Sequence of chain 1.B:
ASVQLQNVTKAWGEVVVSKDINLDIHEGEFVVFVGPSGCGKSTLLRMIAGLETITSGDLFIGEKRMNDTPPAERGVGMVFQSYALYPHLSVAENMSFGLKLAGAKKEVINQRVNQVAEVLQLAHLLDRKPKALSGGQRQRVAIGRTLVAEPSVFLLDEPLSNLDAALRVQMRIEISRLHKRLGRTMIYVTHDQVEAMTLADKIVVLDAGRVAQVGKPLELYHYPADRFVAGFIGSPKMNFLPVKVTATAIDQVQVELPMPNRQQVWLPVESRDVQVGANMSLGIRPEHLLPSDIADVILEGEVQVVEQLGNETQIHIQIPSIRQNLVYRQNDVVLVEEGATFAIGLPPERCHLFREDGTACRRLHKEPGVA

Binding-site contacts:
Ligand atom O2G contacts residue GLY137 of chain 1.A at 2.8 Å (h-bond).
Ligand atom O3G contacts residue GLU159 of chain 1.B at 2.7 Å (salt-bridge).
Ligand atom O1G contacts residue GLN82 of chain 1.B at 2.8 Å (h-bond).
Ligand atom N3B contacts residue LYS42 of chain 1.B at 3.6 Å (salt-bridge).
Ligand atom O1G contacts residue MG1 of chain 1.I at 1.8 Å.
Ligand atom O3G contacts residue MG1 of chain 1.I at 3.6 Å.
Ligand atom PB contacts residue MG1 of chain 1.I at 3.0 Å.
Ligand atom N3 contacts residue TRP13 of chain 1.B at 3.5 Å.
Ligand atom O2G contacts residue SER135 of chain 1.A at 2.6 Å (h-bond).
Ligand atom O2G contacts residue SER38 of chain 1.B at 2.5 Å (h-bond).
Ligand atom O2' contacts residue GLN138 of chain 1.A at 2.7 Å (h-bond).
Ligand atom N3B contacts residue GLY39 of chain 1.B at 2.9 Å (h-bond).
Ligand atom O3' contacts residue GLY39 of chain 1.B at 3.1 Å (h-bond).
Ligand atom C3' contacts residue GLY39 of chain 1.B at 3.4 Å.
Ligand atom PG contacts residue MG1 of chain 1.I at 3.0 Å.
Ligand atom O2' contacts residue ARG129 of chain 1.A at 2.8 Å (salt-bridge).
Ligand atom N3B contacts residue SER135 of chain 1.A at 3.3 Å.
Ligand atom N6 contacts residue ALA133 of chain 1.A at 3.6 Å.
Ligand atom N3B contacts residue MG1 of chain 1.I at 3.3 Å.
Ligand atom O1B contacts residue GLY41 of chain 1.B at 3.2 Å (h-bond).
Ligand atom C2' contacts residue GLN138 of chain 1.A at 3.5 Å.
Ligand atom O1G contacts residue GLY136 of chain 1.A at 3.4 Å (h-bond).
Ligand atom O2A contacts residue GLY41 of chain 1.B at 3.2 Å.
Ligand atom O1A contacts residue SER135 of chain 1.A at 3.4 Å.
Ligand atom C6 contacts residue ALA133 of chain 1.A at 3.6 Å (hydrophobic).
Ligand atom O1B contacts residue CYS40 of chain 1.B at 3.5 Å (h-bond).
Ligand atom O2A contacts residue LYS42 of chain 1.B at 3.5 Å (salt-bridge).
Ligand atom PG contacts residue SER135 of chain 1.A at 3.5 Å.
Ligand atom O2B contacts residue SER43 of chain 1.B at 2.8 Å (h-bond).
Ligand atom O2A contacts residue THR44 of chain 1.B at 2.6 Å (h-bond).
Ligand atom O4' contacts residue VAL18 of chain 1.B at 3.4 Å.
Ligand atom O3G contacts residue HIS192 of chain 1.B at 2.9 Å (h-bond).
Ligand atom C2 contacts residue TRP13 of chain 1.B at 3.6 Å (hydrophobic).
Ligand atom O3' contacts residue GLN138 of chain 1.A at 3.2 Å (h-bond).
Ligand atom O2A contacts residue SER43 of chain 1.B at 3.5 Å (h-bond).
Ligand atom O2B contacts residue MG1 of chain 1.I at 1.8 Å.
Ligand atom O1B contacts residue LYS42 of chain 1.B at 2.8 Å (salt-bridge).
Ligand atom C3' contacts residue GLN138 of chain 1.A at 3.5 Å.
Ligand atom C4' contacts residue GLY39 of chain 1.B at 3.5 Å.
Ligand atom O3G contacts residue LYS42 of chain 1.B at 2.9 Å (salt-bridge).

Sequence of chain 1.A:
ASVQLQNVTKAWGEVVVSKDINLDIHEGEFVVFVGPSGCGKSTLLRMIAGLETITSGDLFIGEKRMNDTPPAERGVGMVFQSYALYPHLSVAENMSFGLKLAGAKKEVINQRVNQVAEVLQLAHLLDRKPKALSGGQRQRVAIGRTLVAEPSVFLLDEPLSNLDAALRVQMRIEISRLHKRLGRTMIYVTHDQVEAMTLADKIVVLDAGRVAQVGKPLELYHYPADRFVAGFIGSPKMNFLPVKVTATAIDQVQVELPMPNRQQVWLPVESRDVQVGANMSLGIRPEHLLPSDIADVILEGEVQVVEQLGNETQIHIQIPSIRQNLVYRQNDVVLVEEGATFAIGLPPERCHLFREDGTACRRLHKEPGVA

The protein below binds the small molecule below.
Small molecule (SMILES): Nc1ncnc2c1ncn2[C@@H]1O[C@H](CO[P](=O)(O)O[P](=O)(O)NP(=O)(O)O)[C@@H](O)[C@H]1O